The small molecule below binds the protein below.
Small molecule (SMILES): CC(=O)N[C@@H]1[C@@H](O)[C@H](O)[C@@H](CO)O[C@H]1O

Binding-site contacts:
Ligand atom O5 contacts residue SER113 of chain 1.A at 4.2 Å.
Ligand atom C3 contacts residue ASN313 of chain 1.A at 2.5 Å.
Ligand atom C6 contacts residue LEU310 of chain 1.A at 4.4 Å (hydrophobic).
Ligand atom C4 contacts residue SER113 of chain 1.A at 4.1 Å.
Ligand atom C1 contacts residue HIS112 of chain 1.A at 4.3 Å.
Ligand atom C4 contacts residue ASN313 of chain 1.A at 1.3 Å.
Ligand atom C6 contacts residue SER113 of chain 1.A at 4.3 Å.
Ligand atom C1 contacts residue ASN313 of chain 1.A at 4.2 Å.
Ligand atom O6 contacts residue MET309 of chain 1.A at 4.3 Å.
Ligand atom O5 contacts residue ASN313 of chain 1.A at 3.7 Å.
Ligand atom O6 contacts residue HIS112 of chain 1.A at 4.1 Å.
Ligand atom C5 contacts residue ASN313 of chain 1.A at 2.5 Å.
Ligand atom O3 contacts residue ASN313 of chain 1.A at 2.9 Å (h-bond).
Ligand atom C2 contacts residue ASN313 of chain 1.A at 3.8 Å.
Ligand atom O5 contacts residue HIS112 of chain 1.A at 4.2 Å.
Ligand atom C6 contacts residue ASN313 of chain 1.A at 3.0 Å.
Ligand atom C5 contacts residue SER113 of chain 1.A at 3.5 Å.
Ligand atom C1 contacts residue SER113 of chain 1.A at 4.2 Å.
Ligand atom O6 contacts residue SER113 of chain 1.A at 4.2 Å.
Ligand atom O6 contacts residue ASN313 of chain 1.A at 4.2 Å.

Sequence of chain 1.A:
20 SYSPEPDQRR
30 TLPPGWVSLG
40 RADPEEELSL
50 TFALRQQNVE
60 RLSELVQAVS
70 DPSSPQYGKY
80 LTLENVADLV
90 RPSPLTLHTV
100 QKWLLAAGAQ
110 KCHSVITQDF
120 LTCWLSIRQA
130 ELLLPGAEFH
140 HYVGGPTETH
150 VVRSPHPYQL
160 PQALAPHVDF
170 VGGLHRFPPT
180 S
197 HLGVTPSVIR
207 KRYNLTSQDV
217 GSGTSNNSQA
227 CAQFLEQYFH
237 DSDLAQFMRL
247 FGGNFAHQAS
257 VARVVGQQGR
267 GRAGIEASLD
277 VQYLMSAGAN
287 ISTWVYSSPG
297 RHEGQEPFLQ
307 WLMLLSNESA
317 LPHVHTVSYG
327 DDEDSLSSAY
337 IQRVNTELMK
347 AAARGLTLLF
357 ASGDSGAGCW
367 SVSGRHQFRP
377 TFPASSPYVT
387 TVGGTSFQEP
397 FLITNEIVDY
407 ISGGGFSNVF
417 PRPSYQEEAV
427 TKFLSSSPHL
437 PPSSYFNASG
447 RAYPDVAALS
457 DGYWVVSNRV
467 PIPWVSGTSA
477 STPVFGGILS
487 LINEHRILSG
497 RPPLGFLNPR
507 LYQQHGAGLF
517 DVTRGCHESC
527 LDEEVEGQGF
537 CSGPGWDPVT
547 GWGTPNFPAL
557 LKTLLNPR